Sequence of chain 2.A:
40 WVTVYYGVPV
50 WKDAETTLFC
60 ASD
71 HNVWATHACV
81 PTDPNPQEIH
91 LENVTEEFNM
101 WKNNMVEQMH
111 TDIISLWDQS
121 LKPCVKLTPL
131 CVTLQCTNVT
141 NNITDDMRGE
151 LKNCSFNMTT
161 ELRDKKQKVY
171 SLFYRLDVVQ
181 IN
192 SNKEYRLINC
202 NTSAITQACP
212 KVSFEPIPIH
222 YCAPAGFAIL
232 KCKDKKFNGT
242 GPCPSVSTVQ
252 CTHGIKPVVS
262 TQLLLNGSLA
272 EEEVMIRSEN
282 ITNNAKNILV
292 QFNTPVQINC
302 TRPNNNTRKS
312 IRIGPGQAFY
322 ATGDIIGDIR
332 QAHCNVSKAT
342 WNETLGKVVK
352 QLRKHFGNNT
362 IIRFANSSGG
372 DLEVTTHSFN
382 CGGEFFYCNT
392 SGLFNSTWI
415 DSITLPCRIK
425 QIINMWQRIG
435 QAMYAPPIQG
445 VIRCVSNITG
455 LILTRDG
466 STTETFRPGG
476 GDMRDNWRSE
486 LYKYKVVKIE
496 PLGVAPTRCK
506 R

A small-molecule ligand and the protein it binds are described below.
Small molecule (SMILES): CC(=O)N[C@@H]1[C@@H](O)[C@H](O)[C@@H](CO)O[C@H]1O

Binding-site contacts:
Ligand atom C7 contacts residue ASN239 of chain 2.A at 3.7 Å.
Ligand atom C8 contacts residue SER279 of chain 2.A at 4.2 Å.
Ligand atom C3 contacts residue THR241 of chain 2.A at 4.2 Å.
Ligand atom C1 contacts residue THR241 of chain 2.A at 3.8 Å.
Ligand atom O7 contacts residue HIS356 of chain 2.A at 3.9 Å.
Ligand atom C5 contacts residue THR241 of chain 2.A at 4.2 Å.
Ligand atom C5 contacts residue ASN239 of chain 2.A at 3.6 Å.
Ligand atom C4 contacts residue ASN239 of chain 2.A at 4.1 Å.
Ligand atom C2 contacts residue ASN239 of chain 2.A at 2.4 Å.
Ligand atom C1 contacts residue ASN239 of chain 2.A at 1.4 Å.
Ligand atom C8 contacts residue ILE282 of chain 2.A at 3.9 Å (hydrophobic).
Ligand atom N2 contacts residue ASN239 of chain 2.A at 2.7 Å (h-bond).
Ligand atom C8 contacts residue HIS356 of chain 2.A at 4.1 Å.
Ligand atom C3 contacts residue ASN239 of chain 2.A at 3.6 Å.
Ligand atom C2 contacts residue THR241 of chain 2.A at 4.5 Å.
Ligand atom O5 contacts residue THR241 of chain 2.A at 4.2 Å.
Ligand atom O7 contacts residue ASN239 of chain 2.A at 4.4 Å.
Ligand atom O5 contacts residue ASN239 of chain 2.A at 2.4 Å (h-bond).
Ligand atom C7 contacts residue HIS356 of chain 2.A at 4.3 Å.